Binding-site contacts:
Ligand atom CA contacts residue GLU205 of chain 1.B at 3.6 Å.
Ligand atom OXT contacts residue SER156 of chain 1.A at 2.5 Å (h-bond).
Ligand atom N contacts residue GLU205 of chain 1.B at 2.7 Å (salt-bridge).
Ligand atom O contacts residue GLY123 of chain 1.A at 3.4 Å.
Ligand atom OD1 contacts residue HIS193 of chain 1.A at 3.2 Å.
Ligand atom OD2 contacts residue THR126 of chain 1.A at 4.0 Å.
Ligand atom O contacts residue ALA157 of chain 1.A at 3.0 Å (h-bond).
Ligand atom C contacts residue HIS193 of chain 1.A at 3.6 Å.
Ligand atom CG contacts residue HIS193 of chain 1.A at 4.0 Å.
Ligand atom CG contacts residue ASN160 of chain 1.A at 3.7 Å.
Ligand atom CB contacts residue ALA157 of chain 1.A at 3.6 Å (hydrophobic).
Ligand atom O contacts residue SER156 of chain 1.A at 2.9 Å.
Ligand atom OD1 contacts residue ASP171 of chain 1.A at 3.9 Å.
Ligand atom O contacts residue GLY124 of chain 1.A at 2.9 Å (h-bond).
Ligand atom OD2 contacts residue ASN170 of chain 1.A at 3.0 Å (h-bond).
Ligand atom OD1 contacts residue PRO192 of chain 1.A at 3.8 Å.
Ligand atom C contacts residue SER156 of chain 1.A at 2.8 Å.
Ligand atom OD2 contacts residue THR169 of chain 1.A at 2.8 Å (h-bond).
Ligand atom OD2 contacts residue ASP171 of chain 1.A at 3.7 Å.
Ligand atom C contacts residue GLU205 of chain 1.B at 3.9 Å.
Ligand atom OD2 contacts residue ASN160 of chain 1.A at 2.9 Å (h-bond).
Ligand atom CB contacts residue ASN160 of chain 1.A at 3.9 Å.
Ligand atom CB contacts residue ASP171 of chain 1.A at 3.7 Å.
Ligand atom CB contacts residue SER156 of chain 1.A at 3.6 Å.
Ligand atom C contacts residue GLY124 of chain 1.A at 3.6 Å.
Ligand atom CA contacts residue SER156 of chain 1.A at 3.5 Å.
Ligand atom OXT contacts residue HIS193 of chain 1.A at 3.0 Å (h-bond).
Ligand atom N contacts residue ASP171 of chain 1.A at 2.3 Å (salt-bridge).
Ligand atom OD1 contacts residue ASN170 of chain 1.A at 3.2 Å (h-bond).
Ligand atom OD2 contacts residue PRO192 of chain 1.A at 3.6 Å.
Ligand atom C contacts residue ALA157 of chain 1.A at 3.7 Å (hydrophobic).
Ligand atom CA contacts residue ASP171 of chain 1.A at 3.4 Å.
Ligand atom CG contacts residue ASP171 of chain 1.A at 3.5 Å.
Ligand atom CA contacts residue GLY124 of chain 1.A at 3.7 Å.
Ligand atom CA contacts residue HIS193 of chain 1.A at 3.7 Å.
Ligand atom CG contacts residue THR169 of chain 1.A at 3.9 Å.
Ligand atom CG contacts residue PRO192 of chain 1.A at 3.6 Å (hydrophobic).
Ligand atom CG contacts residue ASN170 of chain 1.A at 3.9 Å.
Ligand atom N contacts residue GLY124 of chain 1.A at 2.9 Å (h-bond).
Ligand atom CB contacts residue HIS193 of chain 1.A at 4.0 Å.

Sequence of chain 1.B:
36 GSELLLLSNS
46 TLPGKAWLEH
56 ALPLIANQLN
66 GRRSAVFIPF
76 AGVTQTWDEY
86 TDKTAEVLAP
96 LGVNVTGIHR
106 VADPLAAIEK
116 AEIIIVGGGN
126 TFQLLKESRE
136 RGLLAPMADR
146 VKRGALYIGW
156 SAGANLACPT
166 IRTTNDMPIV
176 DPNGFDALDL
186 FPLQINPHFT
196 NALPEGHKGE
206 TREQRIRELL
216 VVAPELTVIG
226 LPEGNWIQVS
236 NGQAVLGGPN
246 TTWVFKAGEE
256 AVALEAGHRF

This small molecule binds to this protein.
Small molecule (SMILES): N[C@@H](CC(=O)O)C(=O)O

Sequence of chain 1.A:
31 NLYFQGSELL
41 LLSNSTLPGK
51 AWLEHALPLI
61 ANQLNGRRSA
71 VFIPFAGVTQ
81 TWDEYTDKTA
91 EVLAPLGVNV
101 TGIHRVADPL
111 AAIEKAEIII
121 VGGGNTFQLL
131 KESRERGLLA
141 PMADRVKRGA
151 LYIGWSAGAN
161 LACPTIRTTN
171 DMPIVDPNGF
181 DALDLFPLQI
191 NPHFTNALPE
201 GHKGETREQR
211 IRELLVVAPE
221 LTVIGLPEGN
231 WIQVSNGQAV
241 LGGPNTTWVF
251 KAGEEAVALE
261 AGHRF